Binding-site contacts:
Ligand atom C8 contacts residue HIS104 of chain 33.A at 4.0 Å.
Ligand atom C4 contacts residue HIS104 of chain 33.A at 4.4 Å.
Ligand atom O5 contacts residue ASN154 of chain 33.B at 2.4 Å (h-bond).
Ligand atom C7 contacts residue ASN154 of chain 33.B at 3.3 Å.
Ligand atom C4 contacts residue ASN154 of chain 33.B at 4.2 Å.
Ligand atom O5 contacts residue HIS104 of chain 33.A at 3.0 Å (h-bond).
Ligand atom N2 contacts residue ASN154 of chain 33.B at 2.9 Å (h-bond).
Ligand atom C1 contacts residue ASN154 of chain 33.B at 1.4 Å.
Ligand atom C3 contacts residue ASN154 of chain 33.B at 3.8 Å.
Ligand atom C2 contacts residue ASN154 of chain 33.B at 2.4 Å.
Ligand atom C5 contacts residue HIS104 of chain 33.A at 3.1 Å.
Ligand atom O7 contacts residue ASN154 of chain 33.B at 3.3 Å (h-bond).
Ligand atom C1 contacts residue HIS104 of chain 33.A at 3.2 Å.
Ligand atom C8 contacts residue ASN154 of chain 33.B at 3.4 Å.
Ligand atom C5 contacts residue ASN154 of chain 33.B at 3.7 Å.
Ligand atom C6 contacts residue HIS104 of chain 33.A at 3.2 Å.

Sequence of chain 33.A:
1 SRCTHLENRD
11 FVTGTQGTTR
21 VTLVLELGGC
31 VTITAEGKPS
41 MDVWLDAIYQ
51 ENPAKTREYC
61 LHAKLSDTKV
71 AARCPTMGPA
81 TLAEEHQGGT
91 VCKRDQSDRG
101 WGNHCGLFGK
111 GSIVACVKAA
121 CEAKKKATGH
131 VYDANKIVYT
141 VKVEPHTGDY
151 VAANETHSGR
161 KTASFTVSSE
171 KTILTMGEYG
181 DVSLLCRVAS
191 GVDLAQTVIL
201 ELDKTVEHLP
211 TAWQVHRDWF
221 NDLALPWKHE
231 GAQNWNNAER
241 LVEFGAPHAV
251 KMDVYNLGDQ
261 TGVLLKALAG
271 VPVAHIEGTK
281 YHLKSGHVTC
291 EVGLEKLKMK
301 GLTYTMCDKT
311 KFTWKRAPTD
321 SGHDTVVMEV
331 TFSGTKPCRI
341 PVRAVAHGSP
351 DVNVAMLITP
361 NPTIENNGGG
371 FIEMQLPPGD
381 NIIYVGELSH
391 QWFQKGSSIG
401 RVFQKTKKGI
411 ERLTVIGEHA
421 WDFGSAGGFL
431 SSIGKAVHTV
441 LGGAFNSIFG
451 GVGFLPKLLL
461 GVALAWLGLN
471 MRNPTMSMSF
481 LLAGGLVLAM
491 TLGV

A small-molecule ligand and the protein it binds are described below.
Small molecule (SMILES): CC(=O)N[C@H]1[C@H](O[C@H]2[C@H](O)[C@@H](NC(C)=O)CO[C@@H]2CO[C@@H]2O[C@@H](C)[C@@H](O)[C@@H](O)[C@@H]2O)O[C@H](CO)[C@@H](O)[C@@H]1O

Sequence of chain 33.B:
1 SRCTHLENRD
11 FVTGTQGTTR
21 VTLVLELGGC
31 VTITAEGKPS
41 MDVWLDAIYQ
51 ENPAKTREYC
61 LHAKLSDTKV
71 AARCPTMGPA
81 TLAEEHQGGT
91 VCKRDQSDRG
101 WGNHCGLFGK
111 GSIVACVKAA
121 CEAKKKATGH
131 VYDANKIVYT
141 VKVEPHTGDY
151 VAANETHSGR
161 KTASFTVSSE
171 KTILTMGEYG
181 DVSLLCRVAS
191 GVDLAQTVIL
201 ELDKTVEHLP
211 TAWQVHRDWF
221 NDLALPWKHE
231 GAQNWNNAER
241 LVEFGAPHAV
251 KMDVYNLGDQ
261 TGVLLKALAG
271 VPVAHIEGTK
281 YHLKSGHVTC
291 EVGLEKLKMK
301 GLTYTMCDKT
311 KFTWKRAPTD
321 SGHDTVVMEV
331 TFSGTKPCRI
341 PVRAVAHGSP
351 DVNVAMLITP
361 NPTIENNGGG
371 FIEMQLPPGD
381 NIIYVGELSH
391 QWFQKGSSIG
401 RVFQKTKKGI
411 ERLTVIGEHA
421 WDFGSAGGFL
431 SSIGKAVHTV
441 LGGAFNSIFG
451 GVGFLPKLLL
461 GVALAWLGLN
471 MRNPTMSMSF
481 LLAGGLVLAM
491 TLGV